Sequence of chain 2.A:
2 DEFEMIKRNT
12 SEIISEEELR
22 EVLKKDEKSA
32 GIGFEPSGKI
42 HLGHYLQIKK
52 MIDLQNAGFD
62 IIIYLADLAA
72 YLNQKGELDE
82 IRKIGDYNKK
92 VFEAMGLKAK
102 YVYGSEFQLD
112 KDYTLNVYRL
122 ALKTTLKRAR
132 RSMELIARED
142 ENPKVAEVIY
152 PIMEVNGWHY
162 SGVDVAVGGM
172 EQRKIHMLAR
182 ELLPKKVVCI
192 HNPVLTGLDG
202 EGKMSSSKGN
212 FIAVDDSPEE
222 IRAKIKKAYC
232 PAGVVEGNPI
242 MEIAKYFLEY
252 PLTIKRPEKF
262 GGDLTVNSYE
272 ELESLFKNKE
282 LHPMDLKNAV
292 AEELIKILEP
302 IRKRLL

Binding-site contacts:
Ligand atom N contacts residue GLN173 of chain 2.A at 2.6 Å (h-bond).
Ligand atom C7 contacts residue TRP159 of chain 2.A at 3.7 Å (hydrophobic).
Ligand atom C1 contacts residue TRP159 of chain 2.A at 3.6 Å (hydrophobic).
Ligand atom C1 contacts residue TYR65 of chain 2.A at 3.5 Å (hydrophobic).
Ligand atom C12 contacts residue TYR151 of chain 2.A at 3.3 Å (hydrophobic).
Ligand atom C5 contacts residue TYR65 of chain 2.A at 3.6 Å (hydrophobic).
Ligand atom N contacts residue TYR151 of chain 2.A at 2.9 Å (h-bond).
Ligand atom C4 contacts residue GLY158 of chain 2.A at 3.8 Å.
Ligand atom C12 contacts residue GLY34 of chain 2.A at 3.7 Å.
Ligand atom N2 contacts residue GLU155 of chain 2.A at 3.8 Å.
Ligand atom C8 contacts residue GLY34 of chain 2.A at 3.4 Å.
Ligand atom CA contacts residue GLN173 of chain 2.A at 3.0 Å.
Ligand atom C9 contacts residue GLY34 of chain 2.A at 3.8 Å.
Ligand atom C9 contacts residue GLU155 of chain 2.A at 3.3 Å.
Ligand atom N2 contacts residue ALA67 of chain 2.A at 3.8 Å.
Ligand atom C2 contacts residue TRP159 of chain 2.A at 3.6 Å (hydrophobic).
Ligand atom C7 contacts residue GLY34 of chain 2.A at 3.6 Å.
Ligand atom C contacts residue GLN173 of chain 2.A at 3.6 Å.
Ligand atom C4 contacts residue PHE108 of chain 2.A at 3.8 Å (hydrophobic).
Ligand atom CA contacts residue TYR151 of chain 2.A at 3.5 Å (hydrophobic).
Ligand atom N contacts residue GLU155 of chain 2.A at 2.7 Å (salt-bridge).
Ligand atom CA contacts residue GLU155 of chain 2.A at 3.7 Å.
Ligand atom C12 contacts residue GLU155 of chain 2.A at 3.8 Å.
Ligand atom OXT contacts residue ILE137 of chain 2.A at 3.8 Å.
Ligand atom C1 contacts residue GLY158 of chain 2.A at 3.4 Å.
Ligand atom C5 contacts residue GLY158 of chain 2.A at 3.3 Å.
Ligand atom O contacts residue GLY34 of chain 2.A at 3.7 Å.
Ligand atom C6 contacts residue GLU155 of chain 2.A at 3.6 Å.
Ligand atom C11 contacts residue GLU155 of chain 2.A at 3.5 Å.
Ligand atom OXT contacts residue TYR151 of chain 2.A at 3.3 Å (h-bond).
Ligand atom O contacts residue PHE35 of chain 2.A at 3.8 Å.
Ligand atom C7 contacts residue GLU155 of chain 2.A at 3.6 Å.
Ligand atom C contacts residue TYR151 of chain 2.A at 3.5 Å (hydrophobic).
Ligand atom C8 contacts residue GLU155 of chain 2.A at 3.6 Å.
Ligand atom C4 contacts residue GLN109 of chain 2.A at 3.7 Å.
Ligand atom OXT contacts residue GLN173 of chain 2.A at 3.0 Å (h-bond).
Ligand atom C11 contacts residue ALA67 of chain 2.A at 3.4 Å (hydrophobic).
Ligand atom O contacts residue GLU36 of chain 2.A at 3.5 Å (salt-bridge).
Ligand atom C4 contacts residue TYR65 of chain 2.A at 3.7 Å (hydrophobic).
Ligand atom N1 contacts residue GLN109 of chain 2.A at 3.8 Å.

This protein binds this small molecule.
Small molecule (SMILES): N[C@@H](Cc1ccc(-c2ccccn2)nc1)C(=O)O